Sequence of chain 3.A:
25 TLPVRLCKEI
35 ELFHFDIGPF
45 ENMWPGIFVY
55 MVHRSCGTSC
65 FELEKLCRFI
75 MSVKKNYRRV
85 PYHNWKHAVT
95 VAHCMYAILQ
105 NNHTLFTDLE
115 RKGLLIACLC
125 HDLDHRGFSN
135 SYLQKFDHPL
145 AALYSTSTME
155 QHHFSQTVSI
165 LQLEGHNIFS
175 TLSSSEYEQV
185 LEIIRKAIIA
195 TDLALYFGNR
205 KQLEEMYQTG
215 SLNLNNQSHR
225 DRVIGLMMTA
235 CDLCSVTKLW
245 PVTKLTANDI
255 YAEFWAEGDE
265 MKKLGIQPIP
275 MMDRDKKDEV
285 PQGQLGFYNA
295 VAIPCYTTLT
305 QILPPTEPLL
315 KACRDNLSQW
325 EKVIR

The protein below binds the small molecule below.
Small molecule (SMILES): CC(=O)N1CCC(c2nc3ccccc3nc2OC2CN(c3ccc4ccccc4n3)C2)CC1

Binding-site contacts:
Ligand atom C31 contacts residue GLU283 of chain 3.A at 3.6 Å.
Ligand atom C24 contacts residue GLY287 of chain 3.A at 3.7 Å.
Ligand atom C16 contacts residue GLN288 of chain 3.A at 3.6 Å.
Ligand atom C10 contacts residue PHE258 of chain 3.A at 3.9 Å (hydrophobic).
Ligand atom C22 contacts residue GLN288 of chain 3.A at 3.6 Å.
Ligand atom C28 contacts residue MET275 of chain 3.A at 3.8 Å (hydrophobic).
Ligand atom C22 contacts residue GLY287 of chain 3.A at 3.8 Å.
Ligand atom C32 contacts residue TYR255 of chain 3.A at 3.5 Å (hydrophobic).
Ligand atom C22 contacts residue TYR255 of chain 3.A at 3.5 Å (hydrophobic).
Ligand atom C12 contacts residue PHE291 of chain 3.A at 3.9 Å (hydrophobic).
Ligand atom C13 contacts residue LEU237 of chain 3.A at 3.9 Å (hydrophobic).
Ligand atom C16 contacts residue PHE291 of chain 3.A at 3.6 Å (hydrophobic).
Ligand atom N23 contacts residue TYR255 of chain 3.A at 3.5 Å (h-bond).
Ligand atom N23 contacts residue GLY287 of chain 3.A at 3.5 Å (h-bond).
Ligand atom N18 contacts residue PHE291 of chain 3.A at 3.8 Å.
Ligand atom C17 contacts residue PHE291 of chain 3.A at 3.6 Å (hydrophobic).
Ligand atom C25 contacts residue TYR255 of chain 3.A at 3.5 Å (hydrophobic).
Ligand atom N34 contacts residue MET275 of chain 3.A at 3.6 Å.
Ligand atom N23 contacts residue MET275 of chain 3.A at 3.7 Å.
Ligand atom C33 contacts residue MET275 of chain 3.A at 3.7 Å (hydrophobic).
Ligand atom C25 contacts residue MET275 of chain 3.A at 3.5 Å (hydrophobic).
Ligand atom C30 contacts residue PRO274 of chain 3.A at 3.5 Å (hydrophobic).
Ligand atom C24 contacts residue MET275 of chain 3.A at 3.7 Å (hydrophobic).
Ligand atom C30 contacts residue GLU283 of chain 3.A at 3.4 Å.
Ligand atom C19 contacts residue PHE291 of chain 3.A at 3.8 Å (hydrophobic).
Ligand atom N34 contacts residue GLY287 of chain 3.A at 3.6 Å.
Ligand atom C26 contacts residue GLY287 of chain 3.A at 3.8 Å.
Ligand atom C31 contacts residue LYS280 of chain 3.A at 3.3 Å.
Ligand atom N34 contacts residue TYR255 of chain 3.A at 2.7 Å (h-bond).
Ligand atom C29 contacts residue PRO274 of chain 3.A at 3.6 Å (hydrophobic).
Ligand atom C33 contacts residue GLY287 of chain 3.A at 3.7 Å.
Ligand atom N18 contacts residue GLN288 of chain 3.A at 3.9 Å.
Ligand atom C31 contacts residue PRO274 of chain 3.A at 3.7 Å (hydrophobic).
Ligand atom C33 contacts residue TYR255 of chain 3.A at 3.6 Å (hydrophobic).
Ligand atom C32 contacts residue VAL284 of chain 3.A at 3.8 Å (hydrophobic).
Ligand atom C25 contacts residue GLY287 of chain 3.A at 3.6 Å.
Ligand atom C15 contacts residue ILE254 of chain 3.A at 3.7 Å (hydrophobic).
Ligand atom O20 contacts residue MET275 of chain 3.A at 3.2 Å (h-bond).
Ligand atom C21 contacts residue PHE291 of chain 3.A at 3.5 Å (hydrophobic).
Ligand atom C26 contacts residue MET275 of chain 3.A at 3.9 Å (hydrophobic).